Sequence of chain 1.C:
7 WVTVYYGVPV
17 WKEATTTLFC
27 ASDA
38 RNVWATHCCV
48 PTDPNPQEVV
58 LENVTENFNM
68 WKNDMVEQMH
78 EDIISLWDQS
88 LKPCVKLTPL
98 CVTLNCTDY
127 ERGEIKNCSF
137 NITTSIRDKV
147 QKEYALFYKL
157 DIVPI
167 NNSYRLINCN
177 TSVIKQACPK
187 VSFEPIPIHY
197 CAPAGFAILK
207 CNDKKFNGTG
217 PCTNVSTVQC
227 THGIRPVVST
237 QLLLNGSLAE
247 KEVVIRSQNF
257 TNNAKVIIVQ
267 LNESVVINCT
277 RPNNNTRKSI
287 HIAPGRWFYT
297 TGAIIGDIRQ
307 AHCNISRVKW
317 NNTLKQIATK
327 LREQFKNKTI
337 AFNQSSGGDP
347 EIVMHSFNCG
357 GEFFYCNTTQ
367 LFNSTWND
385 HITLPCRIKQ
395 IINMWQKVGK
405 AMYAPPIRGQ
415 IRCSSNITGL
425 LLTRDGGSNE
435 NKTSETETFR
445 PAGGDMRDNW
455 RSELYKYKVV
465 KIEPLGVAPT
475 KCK

Binding-site contacts:
Ligand atom N2 contacts residue ASN373 of chain 1.C at 3.0 Å (h-bond).
Ligand atom C3 contacts residue ASN373 of chain 1.C at 3.9 Å.
Ligand atom C4 contacts residue ASN373 of chain 1.C at 4.4 Å.
Ligand atom C1 contacts residue ASN373 of chain 1.C at 1.5 Å.
Ligand atom C8 contacts residue TRP372 of chain 1.C at 4.0 Å (hydrophobic).
Ligand atom O7 contacts residue TRP372 of chain 1.C at 4.2 Å.
Ligand atom C7 contacts residue ASP374 of chain 1.C at 4.1 Å.
Ligand atom N2 contacts residue ASP374 of chain 1.C at 3.8 Å.
Ligand atom C2 contacts residue ASN373 of chain 1.C at 2.5 Å.
Ligand atom O5 contacts residue ASN373 of chain 1.C at 2.5 Å (h-bond).
Ligand atom O7 contacts residue ASN373 of chain 1.C at 3.5 Å (h-bond).
Ligand atom C7 contacts residue ASN373 of chain 1.C at 3.4 Å.
Ligand atom O7 contacts residue THR371 of chain 1.C at 4.3 Å.
Ligand atom C8 contacts residue ASP374 of chain 1.C at 3.4 Å.
Ligand atom C8 contacts residue ASN373 of chain 1.C at 3.8 Å.
Ligand atom C7 contacts residue TRP372 of chain 1.C at 4.3 Å (hydrophobic).
Ligand atom C5 contacts residue ASN373 of chain 1.C at 3.8 Å.

This small molecule binds to this protein.
Small molecule (SMILES): CC(=O)N[C@@H]1[C@@H](O)[C@H](O)[C@@H](CO)O[C@H]1O